Sequence of chain 1.B:
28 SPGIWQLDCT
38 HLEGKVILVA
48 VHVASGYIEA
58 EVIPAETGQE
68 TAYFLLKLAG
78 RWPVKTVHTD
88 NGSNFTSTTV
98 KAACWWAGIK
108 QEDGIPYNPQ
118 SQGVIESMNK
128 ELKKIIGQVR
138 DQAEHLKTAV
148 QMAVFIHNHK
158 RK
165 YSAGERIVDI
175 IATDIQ

Sequence of chain 1.A:
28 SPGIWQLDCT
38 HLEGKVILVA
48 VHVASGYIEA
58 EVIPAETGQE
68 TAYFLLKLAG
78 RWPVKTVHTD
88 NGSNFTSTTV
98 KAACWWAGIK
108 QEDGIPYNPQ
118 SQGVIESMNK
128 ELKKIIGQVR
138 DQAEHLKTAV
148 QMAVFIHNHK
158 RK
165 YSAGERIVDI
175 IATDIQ

The protein below binds the small molecule below.
Small molecule (SMILES): O=C(O)c1c(C[C@H]2c3ccccc3C[C@H]2O)ccc2c1OCO2

Binding-site contacts:
Ligand atom O19 contacts residue ALA140 of chain 1.B at 3.8 Å.
Ligand atom C13 contacts residue HIS142 of chain 1.B at 3.9 Å.
Ligand atom C12 contacts residue GLN66 of chain 1.A at 3.9 Å.
Ligand atom C11 contacts residue THR145 of chain 1.B at 3.9 Å.
Ligand atom C3 contacts residue MET149 of chain 1.B at 3.2 Å (hydrophobic).
Ligand atom O22 contacts residue HIS142 of chain 1.B at 3.0 Å (h-bond).
Ligand atom C13 contacts residue THR145 of chain 1.B at 3.5 Å.
Ligand atom C15 contacts residue THR145 of chain 1.B at 3.3 Å.
Ligand atom O20 contacts residue GLU141 of chain 1.B at 2.9 Å (salt-bridge).
Ligand atom O21 contacts residue EDO1 of chain 1.H at 3.3 Å.
Ligand atom O19 contacts residue HIS142 of chain 1.B at 3.0 Å (h-bond).
Ligand atom C8 contacts residue MET149 of chain 1.B at 3.3 Å (hydrophobic).
Ligand atom O22 contacts residue THR145 of chain 1.B at 2.8 Å (h-bond).
Ligand atom C14 contacts residue GLN139 of chain 1.B at 3.5 Å.
Ligand atom C7 contacts residue GLN66 of chain 1.A at 3.9 Å.
Ligand atom O21 contacts residue GLN66 of chain 1.A at 3.7 Å.
Ligand atom C7 contacts residue THR145 of chain 1.B at 3.4 Å.
Ligand atom C3 contacts residue TRP103 of chain 1.A at 3.6 Å (hydrophobic).
Ligand atom O20 contacts residue ALA140 of chain 1.B at 3.8 Å.
Ligand atom O19 contacts residue GLU141 of chain 1.B at 3.2 Å (salt-bridge).
Ligand atom C6 contacts residue GLN66 of chain 1.A at 3.3 Å.
Ligand atom C4 contacts residue THR145 of chain 1.B at 3.5 Å.
Ligand atom O21 contacts residue TYR70 of chain 1.A at 3.6 Å.
Ligand atom C9 contacts residue THR145 of chain 1.B at 3.7 Å.
Ligand atom O19 contacts residue THR145 of chain 1.B at 2.7 Å (h-bond).
Ligand atom C13 contacts residue GLU141 of chain 1.B at 3.4 Å.
Ligand atom C14 contacts residue MET149 of chain 1.B at 3.5 Å (hydrophobic).
Ligand atom C5 contacts residue GLN66 of chain 1.A at 3.1 Å.
Ligand atom C12 contacts residue THR145 of chain 1.B at 3.1 Å.
Ligand atom C2 contacts residue LEU73 of chain 1.A at 3.7 Å (hydrophobic).
Ligand atom C1 contacts residue ALA100 of chain 1.A at 3.6 Å (hydrophobic).
Ligand atom C11 contacts residue GLN66 of chain 1.A at 3.7 Å.
Ligand atom C15 contacts residue HIS142 of chain 1.B at 3.8 Å.
Ligand atom C10 contacts residue GLN66 of chain 1.A at 3.5 Å.
Ligand atom C5 contacts residue THR96 of chain 1.A at 3.8 Å.
Ligand atom C1 contacts residue TRP103 of chain 1.A at 3.9 Å (hydrophobic).
Ligand atom C2 contacts residue ALA100 of chain 1.A at 3.8 Å (hydrophobic).
Ligand atom C17 contacts residue GLN139 of chain 1.B at 3.3 Å.
Ligand atom C15 contacts residue EDO1 of chain 1.H at 3.7 Å.
Ligand atom C1 contacts residue MET149 of chain 1.B at 3.8 Å (hydrophobic).